A small-molecule ligand and the protein it binds are described below.
Small molecule (SMILES): O=C1O[Ru]2(O)N(c3ccc(F)cc3)CN(c3ccc(F)cc3)[Ru]2(O)O1

Sequence of chain 1.A:
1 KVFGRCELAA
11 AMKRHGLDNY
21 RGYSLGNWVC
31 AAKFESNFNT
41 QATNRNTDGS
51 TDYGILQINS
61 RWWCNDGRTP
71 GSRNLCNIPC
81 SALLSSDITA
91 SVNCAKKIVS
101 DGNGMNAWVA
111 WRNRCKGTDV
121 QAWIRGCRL

Binding-site contacts:
Ligand atom RU2 contacts residue ALA122 of chain 1.A at 3.9 Å.